Binding-site contacts:
Ligand atom C37 contacts residue LEU648 of chain 1.A at 4.2 Å (hydrophobic).
Ligand atom O49 contacts residue LYS457 of chain 1.B at 4.2 Å.
Ligand atom C2 contacts residue LYS457 of chain 1.B at 4.3 Å.
Ligand atom O55 contacts residue DMU1 of chain 1.Y at 3.2 Å (h-bond).
Ligand atom O49 contacts residue DMU1 of chain 1.Y at 2.9 Å (h-bond).
Ligand atom C28 contacts residue LEU648 of chain 1.A at 4.1 Å (hydrophobic).
Ligand atom C43 contacts residue VAL581 of chain 1.A at 4.0 Å (hydrophobic).
Ligand atom C1 contacts residue TRP588 of chain 1.A at 4.2 Å (hydrophobic).
Ligand atom O55 contacts residue LYS457 of chain 1.B at 3.0 Å.
Ligand atom O5 contacts residue PRO644 of chain 1.A at 4.2 Å.
Ligand atom C43 contacts residue PHE464 of chain 1.B at 4.3 Å (hydrophobic).
Ligand atom C43 contacts residue LEU585 of chain 1.A at 4.0 Å (hydrophobic).
Ligand atom C31 contacts residue THR652 of chain 1.A at 4.2 Å.
Ligand atom C19 contacts residue MET592 of chain 1.A at 4.0 Å (hydrophobic).
Ligand atom O49 contacts residue TRP588 of chain 1.A at 2.9 Å (h-bond).
Ligand atom C31 contacts residue LEU648 of chain 1.A at 4.3 Å (hydrophobic).
Ligand atom C18 contacts residue MET592 of chain 1.A at 3.8 Å (hydrophobic).
Ligand atom C2 contacts residue DMU1 of chain 1.Y at 3.8 Å.
Ligand atom C1 contacts residue DMU1 of chain 1.Y at 3.2 Å.
Ligand atom C37 contacts residue TRP588 of chain 1.A at 4.3 Å (hydrophobic).
Ligand atom C40 contacts residue VAL656 of chain 1.A at 4.2 Å (hydrophobic).
Ligand atom O55 contacts residue MET592 of chain 1.A at 4.1 Å.
Ligand atom O3 contacts residue DMU1 of chain 1.Y at 3.1 Å (h-bond).
Ligand atom C22 contacts residue LEU648 of chain 1.A at 4.0 Å (hydrophobic).
Ligand atom O3 contacts residue LYS457 of chain 1.B at 3.5 Å (salt-bridge).
Ligand atom C34 contacts residue VAL655 of chain 1.A at 4.1 Å (hydrophobic).
Ligand atom C2 contacts residue MET592 of chain 1.A at 3.6 Å (hydrophobic).
Ligand atom C6 contacts residue MET592 of chain 1.A at 3.3 Å (hydrophobic).
Ligand atom O16 contacts residue MET592 of chain 1.A at 3.9 Å.
Ligand atom C37 contacts residue THR652 of chain 1.A at 3.6 Å.
Ligand atom C19 contacts residue TRP588 of chain 1.A at 3.9 Å (hydrophobic).
Ligand atom C1 contacts residue MET592 of chain 1.A at 3.5 Å (hydrophobic).
Ligand atom C57 contacts residue PRO644 of chain 1.A at 4.2 Å (hydrophobic).
Ligand atom O49 contacts residue MET592 of chain 1.A at 3.1 Å.
Ligand atom C28 contacts residue TRP588 of chain 1.A at 4.1 Å (hydrophobic).
Ligand atom C5 contacts residue DMU1 of chain 1.Y at 4.2 Å.
Ligand atom C40 contacts residue THR652 of chain 1.A at 3.9 Å.
Ligand atom O4 contacts residue LYS595 of chain 1.A at 4.1 Å.
Ligand atom C4 contacts residue PRO644 of chain 1.A at 4.1 Å (hydrophobic).
Ligand atom C34 contacts residue THR652 of chain 1.A at 4.2 Å.

Sequence of chain 1.B:
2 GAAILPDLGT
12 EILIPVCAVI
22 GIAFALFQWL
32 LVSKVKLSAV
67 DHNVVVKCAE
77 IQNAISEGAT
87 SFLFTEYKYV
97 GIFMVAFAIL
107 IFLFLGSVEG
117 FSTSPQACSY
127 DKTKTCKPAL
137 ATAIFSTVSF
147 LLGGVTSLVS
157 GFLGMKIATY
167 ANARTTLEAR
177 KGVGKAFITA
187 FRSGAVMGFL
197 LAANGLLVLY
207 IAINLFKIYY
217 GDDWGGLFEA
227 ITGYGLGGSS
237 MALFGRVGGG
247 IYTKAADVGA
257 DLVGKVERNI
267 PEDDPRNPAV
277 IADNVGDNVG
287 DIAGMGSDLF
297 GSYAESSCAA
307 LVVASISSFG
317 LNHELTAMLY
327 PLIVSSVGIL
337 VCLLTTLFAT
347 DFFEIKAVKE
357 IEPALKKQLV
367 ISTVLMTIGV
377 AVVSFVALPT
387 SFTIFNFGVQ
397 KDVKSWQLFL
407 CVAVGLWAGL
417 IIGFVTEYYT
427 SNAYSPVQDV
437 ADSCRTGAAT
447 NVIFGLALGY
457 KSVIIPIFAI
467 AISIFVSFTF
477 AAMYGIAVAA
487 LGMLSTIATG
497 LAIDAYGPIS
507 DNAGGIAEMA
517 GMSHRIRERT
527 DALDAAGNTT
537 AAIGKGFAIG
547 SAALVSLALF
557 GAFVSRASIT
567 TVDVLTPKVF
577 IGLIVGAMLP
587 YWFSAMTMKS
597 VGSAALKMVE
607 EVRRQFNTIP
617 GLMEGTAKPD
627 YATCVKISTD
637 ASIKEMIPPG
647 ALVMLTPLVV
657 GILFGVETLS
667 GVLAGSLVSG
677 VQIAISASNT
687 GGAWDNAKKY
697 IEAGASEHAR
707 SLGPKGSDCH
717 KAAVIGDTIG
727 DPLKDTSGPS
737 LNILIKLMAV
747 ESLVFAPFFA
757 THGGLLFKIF

Sequence of chain 1.A:
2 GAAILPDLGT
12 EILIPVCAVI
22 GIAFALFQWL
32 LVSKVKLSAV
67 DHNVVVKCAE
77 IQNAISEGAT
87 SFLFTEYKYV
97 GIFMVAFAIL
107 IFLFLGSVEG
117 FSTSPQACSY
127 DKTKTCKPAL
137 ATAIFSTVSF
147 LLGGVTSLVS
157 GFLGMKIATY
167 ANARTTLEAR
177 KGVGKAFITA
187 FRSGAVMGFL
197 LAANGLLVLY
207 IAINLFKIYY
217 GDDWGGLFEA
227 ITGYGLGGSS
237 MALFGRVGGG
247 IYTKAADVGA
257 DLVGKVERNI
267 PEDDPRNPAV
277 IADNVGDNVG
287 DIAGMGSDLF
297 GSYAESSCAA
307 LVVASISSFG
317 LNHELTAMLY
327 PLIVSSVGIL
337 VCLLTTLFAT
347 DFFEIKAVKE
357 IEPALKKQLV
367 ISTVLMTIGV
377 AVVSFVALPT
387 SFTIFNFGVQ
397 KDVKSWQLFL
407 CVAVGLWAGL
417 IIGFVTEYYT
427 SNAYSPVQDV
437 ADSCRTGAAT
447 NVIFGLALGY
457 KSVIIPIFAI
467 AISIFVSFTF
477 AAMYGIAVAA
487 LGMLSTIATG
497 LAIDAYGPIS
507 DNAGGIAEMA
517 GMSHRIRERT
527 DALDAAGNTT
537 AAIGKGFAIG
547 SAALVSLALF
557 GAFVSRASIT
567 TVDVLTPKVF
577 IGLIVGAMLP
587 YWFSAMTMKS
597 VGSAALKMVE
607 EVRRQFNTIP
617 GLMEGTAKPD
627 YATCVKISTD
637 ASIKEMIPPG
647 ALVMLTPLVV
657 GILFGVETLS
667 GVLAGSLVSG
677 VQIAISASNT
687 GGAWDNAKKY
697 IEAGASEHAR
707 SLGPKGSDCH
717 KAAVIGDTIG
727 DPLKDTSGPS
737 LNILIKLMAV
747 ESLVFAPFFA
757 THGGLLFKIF

A protein and the small-molecule ligand that binds it are described below.
Small molecule (SMILES): CCCCCCCCCCO[C@@H]1O[C@H](CO)[C@@H](O[C@H]2O[C@H](CO)[C@@H](O)[C@H](O)[C@H]2O)[C@H](O)[C@H]1O